Sequence of chain 1.A:
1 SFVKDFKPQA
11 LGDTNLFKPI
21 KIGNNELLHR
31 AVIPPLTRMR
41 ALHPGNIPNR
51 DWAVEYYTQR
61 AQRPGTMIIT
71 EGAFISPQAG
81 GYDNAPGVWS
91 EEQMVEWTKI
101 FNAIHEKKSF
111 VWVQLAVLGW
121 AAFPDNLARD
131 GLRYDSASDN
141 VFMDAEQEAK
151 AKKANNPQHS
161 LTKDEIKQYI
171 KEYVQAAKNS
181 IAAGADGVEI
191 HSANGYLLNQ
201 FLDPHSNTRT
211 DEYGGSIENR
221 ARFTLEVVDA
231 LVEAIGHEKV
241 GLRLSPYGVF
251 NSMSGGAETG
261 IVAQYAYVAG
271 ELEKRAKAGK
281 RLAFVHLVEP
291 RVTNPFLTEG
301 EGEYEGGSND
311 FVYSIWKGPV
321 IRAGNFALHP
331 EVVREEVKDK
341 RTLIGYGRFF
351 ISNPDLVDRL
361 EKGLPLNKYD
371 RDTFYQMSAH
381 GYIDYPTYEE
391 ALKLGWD

A protein and the small-molecule ligand that binds it are described below.
Small molecule (SMILES): COC(=O)/C=C(\C#N)c1ccc(F)cc1

Binding-site contacts:
Ligand atom CAF contacts residue TYR196 of chain 1.A at 3.6 Å (hydrophobic).
Ligand atom CAM contacts residue GLY72 of chain 1.A at 3.1 Å.
Ligand atom CAE contacts residue TYR196 of chain 1.A at 3.4 Å (hydrophobic).
Ligand atom CAN contacts residue TYR82 of chain 1.A at 3.9 Å (hydrophobic).
Ligand atom CAM contacts residue PHE74 of chain 1.A at 3.4 Å (hydrophobic).
Ligand atom CAA contacts residue FMN1 of chain 1.B at 3.3 Å.
Ligand atom CAI contacts residue TYR196 of chain 1.A at 3.4 Å (hydrophobic).
Ligand atom CAA contacts residue ASN194 of chain 1.A at 3.6 Å.
Ligand atom OAK contacts residue ALA116 of chain 1.A at 3.6 Å.
Ligand atom CAM contacts residue ALA85 of chain 1.A at 3.8 Å (hydrophobic).
Ligand atom CAI contacts residue THR37 of chain 1.A at 2.9 Å.
Ligand atom FAG contacts residue FMN1 of chain 1.B at 3.2 Å.
Ligand atom CAH contacts residue THR37 of chain 1.A at 3.2 Å.
Ligand atom CAF contacts residue FMN1 of chain 1.B at 3.3 Å.
Ligand atom CAN contacts residue THR37 of chain 1.A at 3.7 Å.
Ligand atom CAC contacts residue FMN1 of chain 1.B at 3.6 Å.
Ligand atom OAK contacts residue GLY72 of chain 1.A at 3.5 Å.
Ligand atom NAO contacts residue TYR196 of chain 1.A at 3.1 Å (h-bond).
Ligand atom CAJ contacts residue TYR196 of chain 1.A at 3.9 Å (hydrophobic).
Ligand atom NAO contacts residue THR37 of chain 1.A at 3.9 Å.
Ligand atom CAC contacts residue PHE250 of chain 1.A at 3.8 Å (hydrophobic).
Ligand atom CAN contacts residue TYR196 of chain 1.A at 2.7 Å (hydrophobic).
Ligand atom NAO contacts residue TYR82 of chain 1.A at 3.3 Å.
Ligand atom CAN contacts residue TYR375 of chain 1.A at 3.5 Å (hydrophobic).
Ligand atom CAI contacts residue FMN1 of chain 1.B at 3.3 Å.
Ligand atom OAL contacts residue TYR82 of chain 1.A at 3.4 Å.
Ligand atom NAO contacts residue TYR375 of chain 1.A at 3.2 Å (h-bond).
Ligand atom FAG contacts residue ASN194 of chain 1.A at 3.3 Å.
Ligand atom CAE contacts residue FMN1 of chain 1.B at 3.6 Å.
Ligand atom OAL contacts residue THR37 of chain 1.A at 3.6 Å (h-bond).
Ligand atom CAD contacts residue TYR375 of chain 1.A at 3.4 Å (hydrophobic).
Ligand atom CAH contacts residue TYR196 of chain 1.A at 3.0 Å (hydrophobic).
Ligand atom CAD contacts residue FMN1 of chain 1.B at 3.5 Å.
Ligand atom NAO contacts residue MET39 of chain 1.A at 3.6 Å.
Ligand atom OAK contacts residue THR37 of chain 1.A at 3.6 Å.
Ligand atom CAH contacts residue FMN1 of chain 1.B at 3.8 Å.
Ligand atom FAG contacts residue PRO295 of chain 1.A at 3.5 Å.
Ligand atom CAB contacts residue FMN1 of chain 1.B at 3.2 Å.
Ligand atom CAJ contacts residue THR37 of chain 1.A at 3.1 Å.
Ligand atom CAM contacts residue ALA116 of chain 1.A at 3.8 Å (hydrophobic).